Sequence of chain 8.A:
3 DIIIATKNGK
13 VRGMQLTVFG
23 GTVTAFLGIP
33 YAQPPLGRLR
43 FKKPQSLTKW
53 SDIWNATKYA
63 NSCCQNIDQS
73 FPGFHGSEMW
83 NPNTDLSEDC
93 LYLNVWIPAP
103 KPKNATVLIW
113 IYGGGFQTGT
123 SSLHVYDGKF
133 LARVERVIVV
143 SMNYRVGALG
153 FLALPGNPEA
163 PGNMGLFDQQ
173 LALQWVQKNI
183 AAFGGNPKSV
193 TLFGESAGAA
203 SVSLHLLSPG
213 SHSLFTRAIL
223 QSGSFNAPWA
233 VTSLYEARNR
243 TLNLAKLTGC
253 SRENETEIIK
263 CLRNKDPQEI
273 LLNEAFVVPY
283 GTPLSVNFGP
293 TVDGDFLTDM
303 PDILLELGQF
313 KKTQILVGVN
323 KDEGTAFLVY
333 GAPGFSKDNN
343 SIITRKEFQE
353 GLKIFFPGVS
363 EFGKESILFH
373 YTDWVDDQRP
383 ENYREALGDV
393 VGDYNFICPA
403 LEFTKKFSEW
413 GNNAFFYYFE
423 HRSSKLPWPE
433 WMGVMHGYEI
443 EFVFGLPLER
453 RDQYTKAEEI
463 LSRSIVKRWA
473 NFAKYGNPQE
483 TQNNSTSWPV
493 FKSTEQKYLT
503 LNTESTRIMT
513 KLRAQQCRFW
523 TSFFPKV

Binding-site contacts:
Ligand atom C1 contacts residue ASN245 of chain 8.A at 4.0 Å.
Ligand atom C5 contacts residue ASN241 of chain 8.A at 3.7 Å.
Ligand atom C6 contacts residue ASN245 of chain 8.A at 3.6 Å.
Ligand atom O4 contacts residue LEU249 of chain 8.A at 3.9 Å.
Ligand atom O4 contacts residue PHE278 of chain 8.A at 3.8 Å.
Ligand atom O5 contacts residue ASN241 of chain 8.A at 2.4 Å (h-bond).
Ligand atom O3 contacts residue VAL280 of chain 8.A at 3.7 Å.
Ligand atom C4 contacts residue PHE278 of chain 8.A at 3.3 Å (hydrophobic).
Ligand atom C3 contacts residue ASN241 of chain 8.A at 3.9 Å.
Ligand atom C7 contacts residue ASN241 of chain 8.A at 4.0 Å.
Ligand atom C8 contacts residue TYR237 of chain 8.A at 4.3 Å (hydrophobic).
Ligand atom O3 contacts residue PRO281 of chain 8.A at 3.8 Å.
Ligand atom O2 contacts residue PRO281 of chain 8.A at 4.1 Å.
Ligand atom C5 contacts residue ASN245 of chain 8.A at 4.0 Å.
Ligand atom O3 contacts residue PHE278 of chain 8.A at 3.5 Å (h-bond).
Ligand atom C5 contacts residue PRO281 of chain 8.A at 4.5 Å (hydrophobic).
Ligand atom C7 contacts residue PRO281 of chain 8.A at 4.3 Å (hydrophobic).
Ligand atom O3 contacts residue PRO281 of chain 8.A at 3.9 Å.
Ligand atom C4 contacts residue LEU249 of chain 8.A at 4.4 Å (hydrophobic).
Ligand atom C1 contacts residue ASN245 of chain 8.A at 4.2 Å.
Ligand atom C6 contacts residue ASN245 of chain 8.A at 3.8 Å.
Ligand atom O6 contacts residue ASN245 of chain 8.A at 4.4 Å.
Ligand atom C6 contacts residue LYS248 of chain 8.A at 4.0 Å.
Ligand atom C3 contacts residue PHE278 of chain 8.A at 3.7 Å (hydrophobic).
Ligand atom C5 contacts residue ASN245 of chain 8.A at 3.5 Å.
Ligand atom N2 contacts residue TYR237 of chain 8.A at 4.1 Å.
Ligand atom C1 contacts residue ASN241 of chain 8.A at 1.5 Å.
Ligand atom N2 contacts residue ASN241 of chain 8.A at 3.0 Å (h-bond).
Ligand atom O7 contacts residue PRO281 of chain 8.A at 3.3 Å.
Ligand atom O7 contacts residue ASN241 of chain 8.A at 4.5 Å.
Ligand atom C6 contacts residue LEU249 of chain 8.A at 3.8 Å (hydrophobic).
Ligand atom C1 contacts residue TYR237 of chain 8.A at 4.5 Å (hydrophobic).
Ligand atom O5 contacts residue ASN245 of chain 8.A at 3.0 Å (h-bond).
Ligand atom C4 contacts residue ASN241 of chain 8.A at 4.4 Å.
Ligand atom C4 contacts residue ASN245 of chain 8.A at 4.4 Å.
Ligand atom C2 contacts residue ASN241 of chain 8.A at 2.6 Å.
Ligand atom O5 contacts residue PRO281 of chain 8.A at 4.5 Å.
Ligand atom O5 contacts residue ASN245 of chain 8.A at 4.0 Å.
Ligand atom C5 contacts residue PHE278 of chain 8.A at 4.5 Å (hydrophobic).

This protein binds this small molecule.
Small molecule (SMILES): CC(=O)N[C@H]1[C@H](O[C@H]2[C@H](O)[C@@H](NC(C)=O)CO[C@@H]2CO[C@H]2O[C@@H](C)[C@@H](O)[C@@H](O)[C@@H]2O)O[C@H](CO)[C@@H](O)[C@@H]1O